Sequence of chain 3.A:
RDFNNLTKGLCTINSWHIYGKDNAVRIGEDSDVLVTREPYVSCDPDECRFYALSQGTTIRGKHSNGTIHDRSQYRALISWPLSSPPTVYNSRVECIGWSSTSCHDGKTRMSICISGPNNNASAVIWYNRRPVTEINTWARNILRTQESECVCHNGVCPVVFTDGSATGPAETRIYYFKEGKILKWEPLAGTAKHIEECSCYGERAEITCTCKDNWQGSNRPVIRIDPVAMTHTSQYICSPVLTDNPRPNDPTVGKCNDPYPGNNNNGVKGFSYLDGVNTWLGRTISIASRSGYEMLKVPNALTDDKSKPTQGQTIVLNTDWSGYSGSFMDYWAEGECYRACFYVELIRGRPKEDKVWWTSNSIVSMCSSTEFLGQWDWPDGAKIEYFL

A small-molecule ligand and the protein it binds are described below.
Small molecule (SMILES): CC(=O)N[C@@H]1[C@@H](O)[C@H](O)[C@@H](CO)O[C@H]1O

Binding-site contacts:
Ligand atom C3 contacts residue TRP357 of chain 3.A at 3.5 Å (hydrophobic).
Ligand atom C8 contacts residue TRP357 of chain 3.A at 3.4 Å (hydrophobic).
Ligand atom O5 contacts residue ASN65 of chain 3.A at 2.3 Å (h-bond).
Ligand atom C1 contacts residue ASN65 of chain 3.A at 1.5 Å.
Ligand atom O3 contacts residue TRP357 of chain 3.A at 4.1 Å.
Ligand atom C2 contacts residue TRP357 of chain 3.A at 3.9 Å (hydrophobic).
Ligand atom C2 contacts residue ASN65 of chain 3.A at 2.4 Å.
Ligand atom C6 contacts residue TRP357 of chain 3.A at 4.4 Å (hydrophobic).
Ligand atom O5 contacts residue TRP357 of chain 3.A at 4.1 Å.
Ligand atom C4 contacts residue ASN65 of chain 3.A at 4.1 Å.
Ligand atom N2 contacts residue TRP357 of chain 3.A at 3.1 Å (h-bond).
Ligand atom O7 contacts residue ASN65 of chain 3.A at 3.1 Å (h-bond).
Ligand atom N2 contacts residue ASN65 of chain 3.A at 3.0 Å (h-bond).
Ligand atom C7 contacts residue ASN65 of chain 3.A at 3.3 Å.
Ligand atom C4 contacts residue TRP357 of chain 3.A at 4.2 Å (hydrophobic).
Ligand atom C7 contacts residue TRP357 of chain 3.A at 3.8 Å (hydrophobic).
Ligand atom C5 contacts residue ASN65 of chain 3.A at 3.6 Å.
Ligand atom C5 contacts residue TRP357 of chain 3.A at 3.7 Å (hydrophobic).
Ligand atom C3 contacts residue ASN65 of chain 3.A at 3.8 Å.
Ligand atom C1 contacts residue TRP357 of chain 3.A at 3.6 Å (hydrophobic).
Ligand atom O4 contacts residue TRP357 of chain 3.A at 4.2 Å.